Sequence of chain 1.D:
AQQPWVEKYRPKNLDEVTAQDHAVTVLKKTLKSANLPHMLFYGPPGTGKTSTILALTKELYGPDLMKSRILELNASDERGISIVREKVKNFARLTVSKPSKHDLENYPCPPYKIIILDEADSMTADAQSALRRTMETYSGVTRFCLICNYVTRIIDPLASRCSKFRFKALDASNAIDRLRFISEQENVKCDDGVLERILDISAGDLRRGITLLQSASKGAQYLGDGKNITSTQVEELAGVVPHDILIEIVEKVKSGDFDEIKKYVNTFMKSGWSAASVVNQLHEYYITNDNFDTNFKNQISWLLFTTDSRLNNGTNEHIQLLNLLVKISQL

The protein below binds the small molecule below.
Small molecule (SMILES): Nc1ncnc2c1ncn2[C@@H]1O[C@H](COP(=O)(O)OP(=O)(O)OP(O)(O)=S)[C@@H](O)[C@H]1O

Binding-site contacts:
Ligand atom O2A contacts residue THR60 of chain 1.C at 3.3 Å.
Ligand atom N6 contacts residue VAL27 of chain 1.C at 3.5 Å.
Ligand atom O2A contacts residue ARG20 of chain 1.C at 2.4 Å (salt-bridge).
Ligand atom O2G contacts residue MG1 of chain 1.P at 2.1 Å.
Ligand atom N7 contacts residue THR57 of chain 1.C at 3.3 Å (h-bond).
Ligand atom O3' contacts residue ARG20 of chain 1.C at 3.4 Å.
Ligand atom O1A contacts residue SER61 of chain 1.C at 2.7 Å (h-bond).
Ligand atom O3A contacts residue ARG206 of chain 1.C at 3.2 Å (salt-bridge).
Ligand atom O1B contacts residue LYS59 of chain 1.C at 3.2 Å (salt-bridge).
Ligand atom O2B contacts residue THR57 of chain 1.C at 3.1 Å (h-bond).
Ligand atom PG contacts residue ARG206 of chain 1.C at 3.4 Å.
Ligand atom PA contacts residue SER61 of chain 1.C at 3.3 Å.
Ligand atom O5' contacts residue ARG206 of chain 1.C at 3.5 Å (salt-bridge).
Ligand atom N9 contacts residue MET205 of chain 1.C at 3.5 Å.
Ligand atom O3' contacts residue VAL16 of chain 1.C at 3.0 Å (h-bond).
Ligand atom S1G contacts residue ARG183 of chain 1.D at 2.8 Å (salt-bridge).
Ligand atom C1' contacts residue MET205 of chain 1.C at 3.6 Å (hydrophobic).
Ligand atom O2B contacts residue LYS59 of chain 1.C at 3.6 Å.
Ligand atom O2' contacts residue TYR19 of chain 1.C at 2.3 Å (h-bond).
Ligand atom O2A contacts residue SER61 of chain 1.C at 3.0 Å (h-bond).
Ligand atom S1G contacts residue ARG206 of chain 1.C at 2.7 Å (salt-bridge).
Ligand atom C8 contacts residue GLY56 of chain 1.C at 3.2 Å.
Ligand atom O3G contacts residue ASN148 of chain 1.C at 3.1 Å (h-bond).
Ligand atom C3' contacts residue SER61 of chain 1.C at 3.6 Å.
Ligand atom O3G contacts residue LYS59 of chain 1.C at 2.8 Å (salt-bridge).
Ligand atom O3B contacts residue ARG206 of chain 1.C at 2.9 Å (salt-bridge).
Ligand atom O3A contacts residue THR60 of chain 1.C at 3.2 Å.
Ligand atom O1A contacts residue GLY58 of chain 1.C at 3.2 Å.
Ligand atom O3B contacts residue GLY56 of chain 1.C at 3.0 Å (h-bond).
Ligand atom N1 contacts residue TYR28 of chain 1.C at 3.2 Å (h-bond).
Ligand atom N6 contacts residue TYR28 of chain 1.C at 2.7 Å (h-bond).
Ligand atom N7 contacts residue GLY56 of chain 1.C at 3.5 Å (h-bond).
Ligand atom C5' contacts residue ARG206 of chain 1.C at 3.4 Å.
Ligand atom C2' contacts residue TYR19 of chain 1.C at 3.4 Å (hydrophobic).
Ligand atom O2B contacts residue GLY56 of chain 1.C at 3.2 Å.
Ligand atom N7 contacts residue GLY58 of chain 1.C at 3.3 Å.
Ligand atom O2' contacts residue VAL16 of chain 1.C at 3.6 Å (h-bond).
Ligand atom O1B contacts residue THR60 of chain 1.C at 3.2 Å (h-bond).
Ligand atom O1B contacts residue MG1 of chain 1.P at 3.3 Å.
Ligand atom O2B contacts residue GLY58 of chain 1.C at 2.7 Å (h-bond).

Sequence of chain 1.C:
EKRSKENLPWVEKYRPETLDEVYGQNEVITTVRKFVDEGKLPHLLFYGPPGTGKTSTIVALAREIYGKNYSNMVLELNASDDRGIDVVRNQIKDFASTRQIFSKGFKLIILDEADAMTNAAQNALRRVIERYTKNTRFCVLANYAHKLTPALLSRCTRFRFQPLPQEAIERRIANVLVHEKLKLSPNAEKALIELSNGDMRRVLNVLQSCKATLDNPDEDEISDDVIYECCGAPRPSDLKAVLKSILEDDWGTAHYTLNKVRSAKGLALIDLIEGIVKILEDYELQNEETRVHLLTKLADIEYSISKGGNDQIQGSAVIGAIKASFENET